This small molecule binds to this protein.
Small molecule (SMILES): CC(=O)N[C@@H]1[C@@H](O)[C@H](O)[C@@H](CO)O[C@H]1O

Binding-site contacts:
Ligand atom O5 contacts residue GLN19 of chain 1.A at 4.0 Å.
Ligand atom C2 contacts residue ASN27 of chain 1.A at 2.6 Å.
Ligand atom C8 contacts residue LYS26 of chain 1.A at 4.2 Å.
Ligand atom O5 contacts residue ASN27 of chain 1.A at 2.3 Å (h-bond).
Ligand atom N2 contacts residue ASN27 of chain 1.A at 3.2 Å (h-bond).
Ligand atom O6 contacts residue GLN19 of chain 1.A at 4.3 Å.
Ligand atom C1 contacts residue GLN19 of chain 1.A at 4.5 Å.
Ligand atom C4 contacts residue ASN27 of chain 1.A at 4.4 Å.
Ligand atom O7 contacts residue LYS26 of chain 1.A at 4.4 Å.
Ligand atom C3 contacts residue ASN27 of chain 1.A at 3.9 Å.
Ligand atom C5 contacts residue ASN27 of chain 1.A at 3.7 Å.
Ligand atom C1 contacts residue ASN27 of chain 1.A at 1.6 Å.
Ligand atom O7 contacts residue ASN27 of chain 1.A at 2.8 Å (h-bond).
Ligand atom C7 contacts residue ASN27 of chain 1.A at 3.3 Å.

Sequence of chain 1.A:
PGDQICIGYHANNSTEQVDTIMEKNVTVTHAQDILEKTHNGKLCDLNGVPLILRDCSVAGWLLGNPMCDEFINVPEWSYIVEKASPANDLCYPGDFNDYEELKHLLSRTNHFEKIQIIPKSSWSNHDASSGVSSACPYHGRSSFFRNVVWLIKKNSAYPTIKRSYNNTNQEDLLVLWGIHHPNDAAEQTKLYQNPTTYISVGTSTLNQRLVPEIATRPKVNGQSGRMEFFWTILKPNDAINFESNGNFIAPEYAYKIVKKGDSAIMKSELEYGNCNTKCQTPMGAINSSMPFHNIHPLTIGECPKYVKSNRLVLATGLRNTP